A small-molecule ligand and the protein it binds are described below.
Small molecule (SMILES): CCC(CC)O[C@@H]1C=C(P(=O)(O)OCCCCCCN=[N+]=N)C[C@H](N)[C@H]1NC(C)=O

Sequence of chain 1.A:
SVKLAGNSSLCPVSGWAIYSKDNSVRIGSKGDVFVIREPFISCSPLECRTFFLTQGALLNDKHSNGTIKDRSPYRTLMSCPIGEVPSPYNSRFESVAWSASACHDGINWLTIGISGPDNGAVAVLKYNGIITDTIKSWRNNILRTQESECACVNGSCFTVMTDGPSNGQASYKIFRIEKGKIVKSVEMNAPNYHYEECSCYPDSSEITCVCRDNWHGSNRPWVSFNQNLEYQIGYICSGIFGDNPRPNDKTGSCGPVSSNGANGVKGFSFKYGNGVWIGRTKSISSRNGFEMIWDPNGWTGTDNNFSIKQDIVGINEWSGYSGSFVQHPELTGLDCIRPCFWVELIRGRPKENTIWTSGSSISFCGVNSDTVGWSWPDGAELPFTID

Binding-site contacts:
Ligand atom OP1 contacts residue TYR321 of chain 1.A at 3.3 Å (h-bond).
Ligand atom C3 contacts residue ASP70 of chain 1.A at 3.3 Å.
Ligand atom C91 contacts residue GLU196 of chain 1.A at 3.6 Å.
Ligand atom C7 contacts residue GLU197 of chain 1.A at 3.8 Å.
Ligand atom OP2 contacts residue TYR321 of chain 1.A at 3.7 Å.
Ligand atom C3 contacts residue TYR321 of chain 1.A at 3.2 Å (hydrophobic).
Ligand atom C4 contacts residue GLU38 of chain 1.A at 3.6 Å.
Ligand atom C9 contacts residue GLU196 of chain 1.A at 3.6 Å.
Ligand atom C6 contacts residue TYR321 of chain 1.A at 3.8 Å (hydrophobic).
Ligand atom C22 contacts residue ILE68 of chain 1.A at 3.9 Å (hydrophobic).
Ligand atom C9 contacts residue GLU197 of chain 1.A at 3.9 Å.
Ligand atom OP2 contacts residue ARG287 of chain 1.A at 2.9 Å (salt-bridge).
Ligand atom C7 contacts residue TYR321 of chain 1.A at 3.2 Å (hydrophobic).
Ligand atom C5 contacts residue ASP70 of chain 1.A at 3.9 Å.
Ligand atom OP2 contacts residue ARG212 of chain 1.A at 3.0 Å (salt-bridge).
Ligand atom C4 contacts residue GLU197 of chain 1.A at 3.9 Å.
Ligand atom C81 contacts residue SER166 of chain 1.A at 3.7 Å.
Ligand atom P1 contacts residue TYR321 of chain 1.A at 3.4 Å.
Ligand atom C2 contacts residue TYR321 of chain 1.A at 2.8 Å (hydrophobic).
Ligand atom P1 contacts residue ARG287 of chain 1.A at 3.7 Å.
Ligand atom C91 contacts residue ASN214 of chain 1.A at 3.8 Å.
Ligand atom C81 contacts residue ARG144 of chain 1.A at 3.6 Å.
Ligand atom C91 contacts residue ARG212 of chain 1.A at 3.9 Å.
Ligand atom C6 contacts residue GLU197 of chain 1.A at 3.5 Å.
Ligand atom N4 contacts residue GLU38 of chain 1.A at 2.8 Å (salt-bridge).
Ligand atom OP1 contacts residue ARG37 of chain 1.A at 2.9 Å (salt-bridge).
Ligand atom OP1 contacts residue ARG287 of chain 1.A at 2.7 Å (salt-bridge).
Ligand atom C82 contacts residue ARG144 of chain 1.A at 3.9 Å.
Ligand atom N8 contacts residue ILE68 of chain 1.A at 3.9 Å.
Ligand atom C24 contacts residue PRO350 of chain 1.A at 3.7 Å (hydrophobic).
Ligand atom C7 contacts residue ARG212 of chain 1.A at 3.9 Å.
Ligand atom N4 contacts residue ASP70 of chain 1.A at 3.0 Å (salt-bridge).
Ligand atom O10 contacts residue ASP70 of chain 1.A at 3.1 Å.
Ligand atom C3 contacts residue GLU38 of chain 1.A at 3.7 Å.
Ligand atom O10 contacts residue ARG71 of chain 1.A at 2.9 Å (salt-bridge).
Ligand atom C3 contacts residue ARG37 of chain 1.A at 3.9 Å.
Ligand atom C4 contacts residue TYR321 of chain 1.A at 3.6 Å (hydrophobic).
Ligand atom C24 contacts residue ILE68 of chain 1.A at 4.0 Å (hydrophobic).
Ligand atom C4 contacts residue ASP70 of chain 1.A at 3.5 Å.
Ligand atom C10 contacts residue ARG71 of chain 1.A at 3.9 Å.